Sequence of chain 1.B:
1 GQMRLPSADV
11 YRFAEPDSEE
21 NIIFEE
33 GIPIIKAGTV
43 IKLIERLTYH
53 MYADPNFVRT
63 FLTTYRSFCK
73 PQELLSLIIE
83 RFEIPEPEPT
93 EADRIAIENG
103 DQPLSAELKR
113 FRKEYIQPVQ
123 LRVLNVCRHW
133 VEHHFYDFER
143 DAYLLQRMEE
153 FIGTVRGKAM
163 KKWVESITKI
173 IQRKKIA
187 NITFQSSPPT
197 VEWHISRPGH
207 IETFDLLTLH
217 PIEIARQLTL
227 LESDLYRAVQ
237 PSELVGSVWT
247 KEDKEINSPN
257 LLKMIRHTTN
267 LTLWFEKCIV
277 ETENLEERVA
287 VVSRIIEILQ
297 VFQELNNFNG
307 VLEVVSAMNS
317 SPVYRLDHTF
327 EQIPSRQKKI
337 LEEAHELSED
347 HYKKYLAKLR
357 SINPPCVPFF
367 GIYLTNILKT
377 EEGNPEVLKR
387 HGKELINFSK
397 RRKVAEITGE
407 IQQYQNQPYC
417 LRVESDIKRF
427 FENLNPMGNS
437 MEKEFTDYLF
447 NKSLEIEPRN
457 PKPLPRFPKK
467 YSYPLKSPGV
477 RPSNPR

A small-molecule ligand and the protein it binds are described below.
Small molecule (SMILES): CCCNS(=O)(=O)c1ccc(F)cc1C

Binding-site contacts:
Ligand atom C1 contacts residue TYR320 of chain 1.B at 4.3 Å (hydrophobic).
Ligand atom O contacts residue HIS341 of chain 1.B at 3.6 Å.
Ligand atom C4 contacts residue LEU337 of chain 1.B at 4.0 Å (hydrophobic).
Ligand atom C6 contacts residue PHE326 of chain 1.B at 3.8 Å (hydrophobic).
Ligand atom C7 contacts residue PHE326 of chain 1.B at 3.6 Å (hydrophobic).
Ligand atom C2 contacts residue TYR320 of chain 1.B at 4.1 Å (hydrophobic).
Ligand atom C9 contacts residue LEU337 of chain 1.B at 4.3 Å (hydrophobic).
Ligand atom C9 contacts residue PHE326 of chain 1.B at 4.3 Å (hydrophobic).
Ligand atom F contacts residue LYS334 of chain 1.B at 3.9 Å.
Ligand atom C contacts residue TYR320 of chain 1.B at 3.9 Å (hydrophobic).
Ligand atom O1 contacts residue HIS341 of chain 1.B at 3.3 Å.
Ligand atom C9 contacts residue MET314 of chain 1.B at 3.5 Å (hydrophobic).
Ligand atom C4 contacts residue GLU338 of chain 1.B at 4.4 Å.
Ligand atom C9 contacts residue ASN315 of chain 1.B at 3.8 Å.
Ligand atom N contacts residue HIS341 of chain 1.B at 3.9 Å.
Ligand atom N contacts residue ASN315 of chain 1.B at 3.0 Å (h-bond).
Ligand atom O contacts residue ASN315 of chain 1.B at 3.0 Å (h-bond).
Ligand atom S contacts residue ASN315 of chain 1.B at 4.0 Å.
Ligand atom C1 contacts residue ASN315 of chain 1.B at 4.2 Å.
Ligand atom C8 contacts residue LEU337 of chain 1.B at 3.7 Å (hydrophobic).
Ligand atom C9 contacts residue TYR320 of chain 1.B at 4.1 Å (hydrophobic).
Ligand atom S contacts residue LEU337 of chain 1.B at 4.2 Å.
Ligand atom C1 contacts residue HIS341 of chain 1.B at 3.9 Å.
Ligand atom O1 contacts residue GLU338 of chain 1.B at 3.6 Å.
Ligand atom S contacts residue HIS341 of chain 1.B at 3.9 Å.
Ligand atom C5 contacts residue LEU337 of chain 1.B at 4.2 Å (hydrophobic).
Ligand atom C3 contacts residue LEU337 of chain 1.B at 3.8 Å (hydrophobic).
Ligand atom C2 contacts residue ASN315 of chain 1.B at 3.8 Å.
Ligand atom C5 contacts residue LYS334 of chain 1.B at 4.4 Å.
Ligand atom C6 contacts residue LEU337 of chain 1.B at 4.1 Å (hydrophobic).
Ligand atom O1 contacts residue LEU337 of chain 1.B at 4.0 Å.
Ligand atom O contacts residue LEU337 of chain 1.B at 3.5 Å.
Ligand atom C7 contacts residue LEU337 of chain 1.B at 3.9 Å (hydrophobic).
Ligand atom F contacts residue PHE326 of chain 1.B at 3.2 Å.